Sequence of chain 1.A:
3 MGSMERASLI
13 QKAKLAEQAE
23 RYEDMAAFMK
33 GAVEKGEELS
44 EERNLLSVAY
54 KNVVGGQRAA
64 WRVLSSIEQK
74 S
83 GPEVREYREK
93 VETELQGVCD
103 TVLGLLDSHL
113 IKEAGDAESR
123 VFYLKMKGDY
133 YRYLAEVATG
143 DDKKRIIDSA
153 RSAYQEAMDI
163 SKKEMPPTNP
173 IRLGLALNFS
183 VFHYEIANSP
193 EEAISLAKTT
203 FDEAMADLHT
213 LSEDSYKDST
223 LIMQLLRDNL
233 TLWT

This protein binds this small molecule.
Small molecule (SMILES): COc1ccc(CNC(=O)c2ccc(C=O)cc2)cc1

Sequence of chain 1.B:
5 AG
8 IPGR

Binding-site contacts:
Ligand atom C12 contacts residue ILE8 of chain 1.B at 3.8 Å (hydrophobic).
Ligand atom C18 contacts residue LYS127 of chain 1.A at 1.4 Å.
Ligand atom C08 contacts residue PRO9 of chain 1.B at 3.9 Å (hydrophobic).
Ligand atom C07 contacts residue LEU223 of chain 1.A at 3.9 Å (hydrophobic).
Ligand atom C14 contacts residue ILE173 of chain 1.A at 3.9 Å (hydrophobic).
Ligand atom C09 contacts residue PRO9 of chain 1.B at 4.0 Å (hydrophobic).
Ligand atom C14 contacts residue LYS127 of chain 1.A at 3.4 Å.
Ligand atom N10 contacts residue PRO9 of chain 1.B at 3.1 Å (h-bond).
Ligand atom C04 contacts residue ILE224 of chain 1.A at 3.8 Å (hydrophobic).
Ligand atom C06 contacts residue LEU223 of chain 1.A at 3.9 Å (hydrophobic).
Ligand atom C06 contacts residue ARG11 of chain 1.B at 4.0 Å.
Ligand atom C08 contacts residue LEU223 of chain 1.A at 3.6 Å (hydrophobic).
Ligand atom O02 contacts residue LEU223 of chain 1.A at 3.7 Å.
Ligand atom C13 contacts residue ILE224 of chain 1.A at 3.8 Å (hydrophobic).
Ligand atom C05 contacts residue ILE224 of chain 1.A at 3.7 Å (hydrophobic).
Ligand atom C14 contacts residue GLY176 of chain 1.A at 4.0 Å.
Ligand atom C14 contacts residue ILE8 of chain 1.B at 4.1 Å (hydrophobic).
Ligand atom C05 contacts residue ILE8 of chain 1.B at 4.1 Å (hydrophobic).
Ligand atom C05 contacts residue LEU223 of chain 1.A at 3.7 Å (hydrophobic).
Ligand atom C03 contacts residue LEU227 of chain 1.A at 3.9 Å (hydrophobic).
Ligand atom C07 contacts residue ARG11 of chain 1.B at 3.4 Å.
Ligand atom C12 contacts residue PRO9 of chain 1.B at 4.1 Å (hydrophobic).
Ligand atom C15 contacts residue ILE8 of chain 1.B at 4.1 Å (hydrophobic).
Ligand atom C17 contacts residue ILE8 of chain 1.B at 3.8 Å (hydrophobic).
Ligand atom C14 contacts residue PRO172 of chain 1.A at 3.3 Å (hydrophobic).
Ligand atom C13 contacts residue ILE8 of chain 1.B at 3.8 Å (hydrophobic).
Ligand atom C01 contacts residue LEU227 of chain 1.A at 4.0 Å (hydrophobic).
Ligand atom O19 contacts residue ILE224 of chain 1.A at 3.8 Å.
Ligand atom C16 contacts residue ILE8 of chain 1.B at 4.0 Å (hydrophobic).
Ligand atom C03 contacts residue LEU223 of chain 1.A at 3.3 Å (hydrophobic).
Ligand atom C04 contacts residue LEU227 of chain 1.A at 3.8 Å (hydrophobic).
Ligand atom C16 contacts residue LYS127 of chain 1.A at 3.1 Å.
Ligand atom C17 contacts residue PRO9 of chain 1.B at 3.5 Å (hydrophobic).
Ligand atom C15 contacts residue LYS127 of chain 1.A at 2.4 Å.
Ligand atom C11 contacts residue PRO9 of chain 1.B at 4.1 Å (hydrophobic).
Ligand atom C13 contacts residue PRO172 of chain 1.A at 3.4 Å (hydrophobic).
Ligand atom O02 contacts residue LEU227 of chain 1.A at 3.6 Å.
Ligand atom C09 contacts residue ARG11 of chain 1.B at 3.7 Å.
Ligand atom N10 contacts residue GLY10 of chain 1.B at 3.8 Å.
Ligand atom C04 contacts residue LEU223 of chain 1.A at 3.4 Å (hydrophobic).